Sequence of chain 3.A:
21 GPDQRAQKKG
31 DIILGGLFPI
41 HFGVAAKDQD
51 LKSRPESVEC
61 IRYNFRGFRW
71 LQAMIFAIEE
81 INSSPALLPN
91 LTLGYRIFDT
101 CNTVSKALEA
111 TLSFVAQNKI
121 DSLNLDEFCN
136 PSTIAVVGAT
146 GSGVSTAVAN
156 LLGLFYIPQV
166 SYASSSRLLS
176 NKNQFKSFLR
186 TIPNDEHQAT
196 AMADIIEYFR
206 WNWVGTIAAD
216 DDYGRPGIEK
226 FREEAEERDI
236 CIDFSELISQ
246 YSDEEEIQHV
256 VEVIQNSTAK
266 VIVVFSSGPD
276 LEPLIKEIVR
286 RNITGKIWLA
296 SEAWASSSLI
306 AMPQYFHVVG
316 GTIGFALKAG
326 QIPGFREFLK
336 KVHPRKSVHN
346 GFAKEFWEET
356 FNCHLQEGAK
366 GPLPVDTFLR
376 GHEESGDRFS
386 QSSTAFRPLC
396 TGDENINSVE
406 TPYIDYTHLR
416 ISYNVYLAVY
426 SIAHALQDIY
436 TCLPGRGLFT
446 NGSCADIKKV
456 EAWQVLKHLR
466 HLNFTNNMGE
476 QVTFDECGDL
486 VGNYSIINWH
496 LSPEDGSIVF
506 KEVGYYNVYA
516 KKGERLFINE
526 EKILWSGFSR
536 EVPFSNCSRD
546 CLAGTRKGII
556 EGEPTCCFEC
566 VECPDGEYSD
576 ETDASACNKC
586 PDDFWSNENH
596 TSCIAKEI

Binding-site contacts:
Ligand atom C3 contacts residue ASN287 of chain 3.A at 3.8 Å.
Ligand atom O5 contacts residue ASN287 of chain 3.A at 2.3 Å (h-bond).
Ligand atom C4 contacts residue ASN287 of chain 3.A at 4.0 Å.
Ligand atom C8 contacts residue HIS312 of chain 3.A at 3.3 Å.
Ligand atom O7 contacts residue HIS312 of chain 3.A at 3.5 Å (h-bond).
Ligand atom C7 contacts residue ASN287 of chain 3.A at 4.0 Å.
Ligand atom C5 contacts residue ASN287 of chain 3.A at 3.6 Å.
Ligand atom C2 contacts residue ASN287 of chain 3.A at 2.4 Å.
Ligand atom C1 contacts residue ASN287 of chain 3.A at 1.4 Å.
Ligand atom C7 contacts residue HIS312 of chain 3.A at 3.7 Å.
Ligand atom N2 contacts residue ASN287 of chain 3.A at 3.1 Å (h-bond).
Ligand atom O7 contacts residue ASN287 of chain 3.A at 4.1 Å.

The protein below binds the small molecule below.
Small molecule (SMILES): CC(=O)N[C@@H]1[C@@H](O)[C@H](O)[C@@H](CO)O[C@H]1O